Sequence of chain 1.A:
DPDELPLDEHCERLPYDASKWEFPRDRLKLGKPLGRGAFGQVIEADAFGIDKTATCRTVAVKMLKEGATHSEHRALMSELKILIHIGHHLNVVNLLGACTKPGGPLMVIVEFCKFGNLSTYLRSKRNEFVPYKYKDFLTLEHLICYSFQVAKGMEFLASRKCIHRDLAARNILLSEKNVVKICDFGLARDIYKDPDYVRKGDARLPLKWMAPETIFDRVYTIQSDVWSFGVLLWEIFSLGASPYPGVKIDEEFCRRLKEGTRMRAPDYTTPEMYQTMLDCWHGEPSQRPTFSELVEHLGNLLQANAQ

The small molecule below binds the protein below.
Small molecule (SMILES): COc1cc2nccc(Oc3ccc(NC(=O)/N=c4\cc(C)o[nH]4)c(Cl)c3)c2cc1OC

Binding-site contacts:
Ligand atom C49 contacts residue PHE229 of chain 1.A at 3.7 Å (hydrophobic).
Ligand atom C13 contacts residue VAL148 of chain 1.A at 3.8 Å (hydrophobic).
Ligand atom O36 contacts residue VAL131 of chain 1.A at 3.3 Å.
Ligand atom N28 contacts residue ASP228 of chain 1.A at 3.4 Å (salt-bridge).
Ligand atom C9 contacts residue LEU217 of chain 1.A at 3.5 Å (hydrophobic).
Ligand atom CL4 contacts residue LYS100 of chain 1.A at 3.5 Å.
Ligand atom C8 contacts residue CYS151 of chain 1.A at 3.5 Å (hydrophobic).
Ligand atom C10 contacts residue LEU217 of chain 1.A at 3.6 Å (hydrophobic).
Ligand atom C8 contacts residue ALA98 of chain 1.A at 3.6 Å (hydrophobic).
Ligand atom C4 contacts residue LEU217 of chain 1.A at 3.8 Å (hydrophobic).
Ligand atom C35 contacts residue GLU117 of chain 1.A at 3.6 Å.
Ligand atom C16 contacts residue ASP228 of chain 1.A at 3.5 Å.
Ligand atom N7 contacts residue PHE150 of chain 1.A at 3.8 Å.
Ligand atom N7 contacts residue LEU217 of chain 1.A at 3.8 Å.
Ligand atom CL4 contacts residue VAL148 of chain 1.A at 3.5 Å.
Ligand atom C5 contacts residue PHE229 of chain 1.A at 3.8 Å (hydrophobic).
Ligand atom C10 contacts residue ALA98 of chain 1.A at 3.8 Å (hydrophobic).
Ligand atom C9 contacts residue ALA98 of chain 1.A at 3.5 Å (hydrophobic).
Ligand atom O11 contacts residue VAL80 of chain 1.A at 3.5 Å.
Ligand atom C35 contacts residue ASP228 of chain 1.A at 3.3 Å.
Ligand atom C43 contacts residue ASP228 of chain 1.A at 3.7 Å.
Ligand atom C8 contacts residue GLU149 of chain 1.A at 3.1 Å.
Ligand atom N21 contacts residue LEU121 of chain 1.A at 3.6 Å.
Ligand atom O33 contacts residue LEU72 of chain 1.A at 3.4 Å.
Ligand atom C17 contacts residue PHE229 of chain 1.A at 3.7 Å (hydrophobic).
Ligand atom C8 contacts residue LEU217 of chain 1.A at 3.6 Å (hydrophobic).
Ligand atom O36 contacts residue ASP228 of chain 1.A at 2.9 Å (salt-bridge).
Ligand atom O11 contacts residue PHE229 of chain 1.A at 3.6 Å.
Ligand atom C53 contacts residue LYS152 of chain 1.A at 3.5 Å.
Ligand atom N37 contacts residue GLU117 of chain 1.A at 3.0 Å (salt-bridge).
Ligand atom C53 contacts residue CYS151 of chain 1.A at 3.6 Å (hydrophobic).
Ligand atom C38 contacts residue LEU121 of chain 1.A at 3.7 Å (hydrophobic).
Ligand atom O36 contacts residue CYS227 of chain 1.A at 3.4 Å.
Ligand atom N7 contacts residue CYS151 of chain 1.A at 2.9 Å (h-bond).
Ligand atom C2 contacts residue CYS151 of chain 1.A at 3.3 Å (hydrophobic).
Ligand atom N28 contacts residue GLU117 of chain 1.A at 3.0 Å (salt-bridge).
Ligand atom C9 contacts residue VAL148 of chain 1.A at 3.7 Å (hydrophobic).
Ligand atom O34 contacts residue LEU72 of chain 1.A at 3.7 Å.
Ligand atom C49 contacts residue LEU72 of chain 1.A at 3.5 Å (hydrophobic).
Ligand atom N37 contacts residue ASP228 of chain 1.A at 3.7 Å.